A small-molecule ligand and the protein it binds are described below.
Small molecule (SMILES): OC[C@H]1O[C@@H](O)[C@H](O)[C@@H](F)[C@H]1O

Binding-site contacts:
Ligand atom C4 contacts residue PHE474 of chain 1.D at 4.2 Å (hydrophobic).
Ligand atom C6 contacts residue PHE454 of chain 1.D at 4.2 Å (hydrophobic).
Ligand atom O5 contacts residue FDA1 of chain 1.O at 4.1 Å.
Ligand atom O4 contacts residue THR169 of chain 1.D at 2.8 Å (h-bond).
Ligand atom C6 contacts residue TYR456 of chain 1.D at 3.0 Å (hydrophobic).
Ligand atom C5 contacts residue ASP452 of chain 1.D at 4.3 Å.
Ligand atom O6 contacts residue PHE454 of chain 1.D at 3.5 Å.
Ligand atom C2 contacts residue HIS548 of chain 1.D at 3.4 Å.
Ligand atom C3 contacts residue ASP452 of chain 1.D at 4.2 Å.
Ligand atom F3 contacts residue ASN593 of chain 1.D at 3.6 Å.
Ligand atom O4 contacts residue ASP452 of chain 1.D at 2.4 Å (salt-bridge).
Ligand atom F3 contacts residue ASP452 of chain 1.D at 4.0 Å.
Ligand atom F3 contacts residue THR169 of chain 1.D at 3.7 Å.
Ligand atom O1 contacts residue HIS548 of chain 1.D at 2.9 Å (h-bond).
Ligand atom C2 contacts residue ASN593 of chain 1.D at 4.0 Å.
Ligand atom C3 contacts residue ASN593 of chain 1.D at 3.9 Å.
Ligand atom C1 contacts residue FDA1 of chain 1.O at 3.8 Å.
Ligand atom C2 contacts residue FDA1 of chain 1.O at 3.0 Å.
Ligand atom F3 contacts residue FDA1 of chain 1.O at 3.5 Å.
Ligand atom C3 contacts residue PHE474 of chain 1.D at 3.8 Å (hydrophobic).
Ligand atom O2 contacts residue FDA1 of chain 1.O at 2.9 Å.
Ligand atom C6 contacts residue ARG472 of chain 1.D at 3.7 Å.
Ligand atom O2 contacts residue HIS548 of chain 1.D at 2.4 Å (h-bond).
Ligand atom O6 contacts residue LEU361 of chain 1.D at 4.2 Å.
Ligand atom C4 contacts residue THR169 of chain 1.D at 4.0 Å.
Ligand atom O4 contacts residue FDA1 of chain 1.O at 4.1 Å.
Ligand atom C1 contacts residue VAL546 of chain 1.D at 3.3 Å (hydrophobic).
Ligand atom O2 contacts residue ASN593 of chain 1.D at 2.9 Å (h-bond).
Ligand atom C5 contacts residue PHE474 of chain 1.D at 4.1 Å (hydrophobic).
Ligand atom F3 contacts residue GLN448 of chain 1.D at 2.9 Å.
Ligand atom C3 contacts residue FDA1 of chain 1.O at 4.0 Å.
Ligand atom O1 contacts residue VAL546 of chain 1.D at 2.7 Å (h-bond).
Ligand atom O1 contacts residue FDA1 of chain 1.O at 3.4 Å.
Ligand atom O6 contacts residue LEU545 of chain 1.D at 4.1 Å.
Ligand atom C3 contacts residue THR169 of chain 1.D at 4.3 Å.
Ligand atom C4 contacts residue ASP452 of chain 1.D at 3.1 Å.
Ligand atom C1 contacts residue HIS548 of chain 1.D at 3.3 Å.
Ligand atom C3 contacts residue GLN448 of chain 1.D at 3.8 Å.
Ligand atom O5 contacts residue VAL546 of chain 1.D at 3.8 Å.
Ligand atom O6 contacts residue TYR456 of chain 1.D at 2.8 Å (h-bond).

Sequence of chain 1.D:
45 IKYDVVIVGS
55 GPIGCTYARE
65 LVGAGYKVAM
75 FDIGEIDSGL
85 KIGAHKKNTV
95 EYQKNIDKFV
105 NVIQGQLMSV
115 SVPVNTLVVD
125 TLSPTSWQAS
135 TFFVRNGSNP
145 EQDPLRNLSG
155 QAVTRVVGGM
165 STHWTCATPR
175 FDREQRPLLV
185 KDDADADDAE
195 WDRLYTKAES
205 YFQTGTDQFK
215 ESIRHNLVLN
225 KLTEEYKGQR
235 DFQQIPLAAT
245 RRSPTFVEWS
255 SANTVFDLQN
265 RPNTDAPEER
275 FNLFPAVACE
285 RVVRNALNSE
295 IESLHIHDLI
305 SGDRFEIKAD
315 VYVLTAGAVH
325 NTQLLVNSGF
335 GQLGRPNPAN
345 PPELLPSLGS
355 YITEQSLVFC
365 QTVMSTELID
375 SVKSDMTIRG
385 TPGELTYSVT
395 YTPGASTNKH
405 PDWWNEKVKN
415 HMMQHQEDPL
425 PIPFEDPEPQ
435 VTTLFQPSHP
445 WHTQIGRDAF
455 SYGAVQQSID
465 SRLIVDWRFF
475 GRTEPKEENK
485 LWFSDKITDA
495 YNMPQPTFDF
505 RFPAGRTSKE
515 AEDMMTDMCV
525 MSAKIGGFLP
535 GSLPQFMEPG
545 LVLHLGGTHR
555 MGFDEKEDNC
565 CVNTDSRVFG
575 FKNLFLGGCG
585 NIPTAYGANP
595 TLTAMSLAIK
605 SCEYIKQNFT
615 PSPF